Sequence of chain 1.A:
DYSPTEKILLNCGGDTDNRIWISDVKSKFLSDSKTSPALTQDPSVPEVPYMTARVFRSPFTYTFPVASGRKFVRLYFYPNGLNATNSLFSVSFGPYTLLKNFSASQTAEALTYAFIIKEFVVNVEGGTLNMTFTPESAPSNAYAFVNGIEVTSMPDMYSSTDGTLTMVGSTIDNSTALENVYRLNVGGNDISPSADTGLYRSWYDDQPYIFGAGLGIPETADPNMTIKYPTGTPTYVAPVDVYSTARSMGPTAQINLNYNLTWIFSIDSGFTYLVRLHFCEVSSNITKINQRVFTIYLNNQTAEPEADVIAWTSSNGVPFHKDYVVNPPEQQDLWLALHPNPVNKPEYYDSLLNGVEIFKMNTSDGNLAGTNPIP

Binding-site contacts:
Ligand atom C7 contacts residue ASN278 of chain 1.A at 3.6 Å.
Ligand atom C3 contacts residue ASN278 of chain 1.A at 4.3 Å.
Ligand atom C2 contacts residue ASN278 of chain 1.A at 2.9 Å.
Ligand atom O5 contacts residue ASN278 of chain 1.A at 2.7 Å (h-bond).
Ligand atom C6 contacts residue ASN318 of chain 1.A at 3.3 Å.
Ligand atom O7 contacts residue ASN278 of chain 1.A at 3.6 Å (h-bond).
Ligand atom N2 contacts residue ASN278 of chain 1.A at 3.2 Å (h-bond).
Ligand atom C6 contacts residue TYR315 of chain 1.A at 3.8 Å (hydrophobic).
Ligand atom O5 contacts residue TYR315 of chain 1.A at 4.1 Å.
Ligand atom C5 contacts residue TYR315 of chain 1.A at 4.2 Å (hydrophobic).
Ligand atom O6 contacts residue ASN318 of chain 1.A at 3.1 Å (h-bond).
Ligand atom C5 contacts residue ASN278 of chain 1.A at 4.1 Å.
Ligand atom C1 contacts residue ASN278 of chain 1.A at 1.9 Å.
Ligand atom C8 contacts residue ASN318 of chain 1.A at 4.2 Å.
Ligand atom C8 contacts residue TYR315 of chain 1.A at 4.4 Å (hydrophobic).
Ligand atom C1 contacts residue TYR315 of chain 1.A at 4.4 Å (hydrophobic).
Ligand atom C8 contacts residue THR320 of chain 1.A at 4.2 Å.
Ligand atom C8 contacts residue TYR277 of chain 1.A at 4.1 Å (hydrophobic).
Ligand atom C8 contacts residue ASN278 of chain 1.A at 4.3 Å.
Ligand atom C8 contacts residue ASN276 of chain 1.A at 3.6 Å.

This protein binds this small molecule.
Small molecule (SMILES): CC(=O)N[C@H]1[C@H](O[C@H]2[C@H](O)[C@@H](NC(C)=O)CO[C@@H]2CO)O[C@H](CO)[C@@H](O)[C@@H]1O